Sequence of chain 1.A:
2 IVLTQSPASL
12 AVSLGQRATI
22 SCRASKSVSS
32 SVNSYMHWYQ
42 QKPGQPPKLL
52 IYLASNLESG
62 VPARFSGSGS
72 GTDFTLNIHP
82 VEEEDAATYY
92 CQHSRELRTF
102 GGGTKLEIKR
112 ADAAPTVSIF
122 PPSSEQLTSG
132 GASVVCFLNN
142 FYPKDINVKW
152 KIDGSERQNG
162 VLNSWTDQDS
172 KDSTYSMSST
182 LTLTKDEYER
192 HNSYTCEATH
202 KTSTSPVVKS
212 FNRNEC

This protein binds this small molecule.
Small molecule (SMILES): N[C@@H]1[C@@H](O)[C@H](OP(=O)(O)O)[C@@H](CO[C@]2(C(=O)O)C[C@@H](O[C@]3(C(=O)O)C[C@@H](O)[C@@H](O)[C@@H]([C@H](O)CO[C@]4(C(=O)O)C[C@@H](O)[C@@H](O)[C@@H]([C@H](O)CO)O4)O3)[C@@H](O)[C@@H]([C@H](O)CO)O2)O[C@H]1O

Binding-site contacts:
Ligand atom O9 contacts residue SER31 of chain 1.A at 3.6 Å.
Ligand atom P1 contacts residue TYR36 of chain 1.A at 3.5 Å.
Ligand atom C4 contacts residue TYR36 of chain 1.A at 3.5 Å (hydrophobic).
Ligand atom O8 contacts residue SER31 of chain 1.A at 2.3 Å (h-bond).
Ligand atom O4 contacts residue ARG96 of chain 1.A at 3.7 Å.
Ligand atom O1A contacts residue ARG52 of chain 1.B at 2.9 Å (salt-bridge).
Ligand atom O4 contacts residue ASN53 of chain 1.B at 3.4 Å (h-bond).
Ligand atom O5 contacts residue ILE102 of chain 1.B at 3.5 Å.
Ligand atom O7 contacts residue ARG96 of chain 1.A at 3.4 Å (salt-bridge).
Ligand atom O9 contacts residue ARG96 of chain 1.A at 3.1 Å (salt-bridge).
Ligand atom O8 contacts residue TYR36 of chain 1.A at 2.6 Å (h-bond).
Ligand atom O8 contacts residue ASN34 of chain 1.A at 3.9 Å.
Ligand atom O4 contacts residue ILE102 of chain 1.B at 3.8 Å.
Ligand atom O5 contacts residue ASN56 of chain 1.B at 3.3 Å (h-bond).
Ligand atom O4 contacts residue TYR36 of chain 1.A at 3.2 Å (h-bond).
Ligand atom C1 contacts residue ARG52 of chain 1.B at 3.5 Å.
Ligand atom O8 contacts residue TYR33 of chain 1.B at 3.5 Å (h-bond).
Ligand atom O7 contacts residue SER31 of chain 1.A at 3.5 Å (h-bond).
Ligand atom C5 contacts residue TYR33 of chain 1.B at 3.4 Å (hydrophobic).
Ligand atom O3 contacts residue VAL33 of chain 1.A at 3.4 Å.
Ligand atom C8 contacts residue TYR36 of chain 1.A at 3.9 Å (hydrophobic).
Ligand atom O1B contacts residue ARG52 of chain 1.B at 2.9 Å (salt-bridge).
Ligand atom C1 contacts residue TYR33 of chain 1.B at 3.2 Å (hydrophobic).
Ligand atom C8 contacts residue TYR33 of chain 1.B at 3.6 Å (hydrophobic).
Ligand atom P1 contacts residue SER31 of chain 1.A at 3.4 Å.
Ligand atom O4 contacts residue ASN56 of chain 1.B at 3.3 Å (h-bond).
Ligand atom O8 contacts residue LEU54 of chain 1.A at 3.8 Å.
Ligand atom C1 contacts residue ARG96 of chain 1.A at 3.6 Å.
Ligand atom O4 contacts residue ARG99 of chain 1.A at 3.1 Å (salt-bridge).
Ligand atom O1B contacts residue TYR33 of chain 1.B at 2.1 Å (h-bond).
Ligand atom C5 contacts residue ASN56 of chain 1.B at 3.9 Å.
Ligand atom C2 contacts residue TYR33 of chain 1.B at 3.8 Å (hydrophobic).
Ligand atom C6 contacts residue TYR36 of chain 1.A at 3.4 Å (hydrophobic).
Ligand atom O8 contacts residue ARG96 of chain 1.A at 3.9 Å.
Ligand atom O5 contacts residue GLU97 of chain 1.A at 3.0 Å (salt-bridge).
Ligand atom O4 contacts residue ARG96 of chain 1.A at 3.7 Å.
Ligand atom C8 contacts residue ASN34 of chain 1.A at 3.9 Å.
Ligand atom O5 contacts residue ARG96 of chain 1.A at 3.8 Å.
Ligand atom O1B contacts residue ARG96 of chain 1.A at 3.2 Å.
Ligand atom O1A contacts residue ARG96 of chain 1.A at 3.4 Å (salt-bridge).

Sequence of chain 1.B:
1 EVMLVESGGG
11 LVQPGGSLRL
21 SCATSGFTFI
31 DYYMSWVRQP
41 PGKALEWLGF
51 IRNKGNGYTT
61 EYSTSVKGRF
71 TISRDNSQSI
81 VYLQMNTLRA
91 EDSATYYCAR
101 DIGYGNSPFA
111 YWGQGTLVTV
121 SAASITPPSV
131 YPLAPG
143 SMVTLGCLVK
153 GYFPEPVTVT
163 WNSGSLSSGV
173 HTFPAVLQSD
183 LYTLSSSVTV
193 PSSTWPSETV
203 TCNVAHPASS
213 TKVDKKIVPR